The small molecule below binds the protein below.
Small molecule (SMILES): NC(=[NH2+])NCCC[C@H](N)C(=O)O

Sequence of chain 1.A:
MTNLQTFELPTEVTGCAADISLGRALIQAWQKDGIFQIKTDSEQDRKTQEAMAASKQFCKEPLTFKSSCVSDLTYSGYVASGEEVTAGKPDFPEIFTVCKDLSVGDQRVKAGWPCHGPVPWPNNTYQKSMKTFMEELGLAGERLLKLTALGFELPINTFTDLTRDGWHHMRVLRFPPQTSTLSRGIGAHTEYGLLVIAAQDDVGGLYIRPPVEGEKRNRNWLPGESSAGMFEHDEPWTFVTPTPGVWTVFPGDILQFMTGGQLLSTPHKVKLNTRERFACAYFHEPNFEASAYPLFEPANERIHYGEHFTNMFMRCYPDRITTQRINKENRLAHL

Binding-site contacts:
Ligand atom CA contacts residue TYR193 of chain 1.A at 3.3 Å (hydrophobic).
Ligand atom NH1 contacts residue PHE315 of chain 1.A at 3.6 Å.
Ligand atom CD contacts residue ARG172 of chain 1.A at 3.8 Å.
Ligand atom CG contacts residue GLU85 of chain 1.A at 3.4 Å.
Ligand atom C contacts residue ARG317 of chain 1.A at 3.6 Å.
Ligand atom CD contacts residue GLU85 of chain 1.A at 3.6 Å.
Ligand atom CZ contacts residue GLU192 of chain 1.A at 3.9 Å.
Ligand atom N contacts residue THR87 of chain 1.A at 2.7 Å (h-bond).
Ligand atom CA contacts residue CYS318 of chain 1.A at 3.5 Å (hydrophobic).
Ligand atom NE contacts residue TYR193 of chain 1.A at 3.6 Å.
Ligand atom O contacts residue TYR193 of chain 1.A at 2.6 Å (h-bond).
Ligand atom CD contacts residue GLU192 of chain 1.A at 3.5 Å.
Ligand atom NH1 contacts residue ARG172 of chain 1.A at 3.6 Å (salt-bridge).
Ligand atom OXT contacts residue ARG317 of chain 1.A at 3.2 Å (salt-bridge).
Ligand atom N contacts residue CYS318 of chain 1.A at 3.5 Å (h-bond).
Ligand atom NE contacts residue ARG172 of chain 1.A at 3.4 Å (salt-bridge).
Ligand atom CA contacts residue THR87 of chain 1.A at 3.4 Å.
Ligand atom C contacts residue CYS318 of chain 1.A at 3.9 Å (hydrophobic).
Ligand atom NH2 contacts residue TYR193 of chain 1.A at 3.8 Å.
Ligand atom N contacts residue VAL86 of chain 1.A at 3.1 Å (h-bond).
Ligand atom CG contacts residue ILE187 of chain 1.A at 3.8 Å (hydrophobic).
Ligand atom C contacts residue TYR193 of chain 1.A at 3.2 Å (hydrophobic).
Ligand atom NH1 contacts residue CYS318 of chain 1.A at 3.5 Å (h-bond).
Ligand atom NH2 contacts residue GLU192 of chain 1.A at 2.8 Å (salt-bridge).
Ligand atom NH1 contacts residue TYR193 of chain 1.A at 3.8 Å.
Ligand atom N contacts residue GLU85 of chain 1.A at 2.8 Å (salt-bridge).
Ligand atom CA contacts residue GLU85 of chain 1.A at 3.4 Å.
Ligand atom O contacts residue ARG317 of chain 1.A at 2.9 Å (salt-bridge).
Ligand atom CB contacts residue HIS190 of chain 1.A at 3.4 Å.
Ligand atom CZ contacts residue TYR193 of chain 1.A at 3.5 Å (hydrophobic).
Ligand atom NH1 contacts residue GLU85 of chain 1.A at 3.7 Å.
Ligand atom NH2 contacts residue ARG172 of chain 1.A at 3.6 Å.
Ligand atom CZ contacts residue ARG172 of chain 1.A at 3.5 Å.
Ligand atom CG contacts residue HIS190 of chain 1.A at 3.5 Å.
Ligand atom CG contacts residue THR87 of chain 1.A at 3.5 Å.
Ligand atom CD contacts residue HIS190 of chain 1.A at 3.5 Å.
Ligand atom OXT contacts residue VAL86 of chain 1.A at 3.9 Å.
Ligand atom NE contacts residue GLU85 of chain 1.A at 2.8 Å (salt-bridge).
Ligand atom CB contacts residue THR87 of chain 1.A at 3.2 Å.
Ligand atom CZ contacts residue GLU85 of chain 1.A at 3.7 Å.